A small-molecule ligand and the protein it binds are described below.
Small molecule (SMILES): CC(=O)N[C@H]1[C@H]([C@H](O)[C@H](O)CO)O[C@@](O)(C(=O)O)C[C@@H]1O

Sequence of chain 19.A:
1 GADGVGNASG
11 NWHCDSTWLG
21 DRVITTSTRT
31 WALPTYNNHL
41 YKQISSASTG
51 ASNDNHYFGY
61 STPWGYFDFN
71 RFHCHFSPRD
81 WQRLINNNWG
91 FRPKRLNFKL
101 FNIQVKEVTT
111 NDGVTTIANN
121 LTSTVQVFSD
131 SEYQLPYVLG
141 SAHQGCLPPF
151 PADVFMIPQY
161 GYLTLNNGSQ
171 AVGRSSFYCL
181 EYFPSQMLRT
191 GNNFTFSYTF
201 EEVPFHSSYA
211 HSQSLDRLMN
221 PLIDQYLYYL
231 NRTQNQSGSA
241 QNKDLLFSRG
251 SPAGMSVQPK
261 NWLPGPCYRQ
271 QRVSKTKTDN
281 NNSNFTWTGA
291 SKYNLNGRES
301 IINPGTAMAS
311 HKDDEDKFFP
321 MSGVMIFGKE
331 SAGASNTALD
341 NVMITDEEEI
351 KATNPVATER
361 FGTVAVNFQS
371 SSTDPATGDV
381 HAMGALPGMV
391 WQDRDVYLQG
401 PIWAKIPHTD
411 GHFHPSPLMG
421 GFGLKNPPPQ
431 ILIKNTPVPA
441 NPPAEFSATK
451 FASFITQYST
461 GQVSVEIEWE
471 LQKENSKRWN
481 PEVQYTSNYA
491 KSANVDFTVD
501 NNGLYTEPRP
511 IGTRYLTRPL

Binding-site contacts:
Ligand atom C4 contacts residue ASN231 of chain 19.A at 3.5 Å.
Ligand atom O1A contacts residue ASN231 of chain 19.A at 2.7 Å (h-bond).
Ligand atom C11 contacts residue ASN55 of chain 4.A at 3.2 Å.
Ligand atom C2 contacts residue ASN231 of chain 19.A at 4.0 Å.
Ligand atom O2 contacts residue TRP287 of chain 4.A at 4.5 Å.
Ligand atom O2 contacts residue ARG232 of chain 19.A at 4.5 Å.
Ligand atom C2 contacts residue ASN284 of chain 4.A at 3.9 Å.
Ligand atom O1B contacts residue ARG232 of chain 19.A at 2.5 Å (salt-bridge).
Ligand atom O4 contacts residue ASN231 of chain 19.A at 4.2 Å.
Ligand atom C1 contacts residue ASN231 of chain 19.A at 3.6 Å.
Ligand atom C11 contacts residue SER256 of chain 19.A at 4.3 Å.
Ligand atom O2 contacts residue ASN231 of chain 19.A at 4.2 Å.
Ligand atom C3 contacts residue TRP287 of chain 4.A at 4.1 Å (hydrophobic).
Ligand atom O4 contacts residue TRP287 of chain 4.A at 4.1 Å.
Ligand atom O2 contacts residue ASN284 of chain 4.A at 3.0 Å (h-bond).
Ligand atom O10 contacts residue SER52 of chain 4.A at 4.4 Å.
Ligand atom C1 contacts residue ASN284 of chain 4.A at 3.8 Å.
Ligand atom O1A contacts residue ASN284 of chain 4.A at 4.5 Å.
Ligand atom O4 contacts residue VAL257 of chain 19.A at 3.1 Å.
Ligand atom C10 contacts residue SER256 of chain 19.A at 4.2 Å.
Ligand atom O10 contacts residue ASN55 of chain 4.A at 3.4 Å (h-bond).
Ligand atom O1A contacts residue ARG232 of chain 19.A at 3.5 Å.
Ligand atom C1 contacts residue ARG232 of chain 19.A at 3.6 Å.
Ligand atom C3 contacts residue ASN231 of chain 19.A at 3.9 Å.
Ligand atom O1A contacts residue THR286 of chain 4.A at 4.2 Å.
Ligand atom C11 contacts residue GLY254 of chain 19.A at 3.6 Å.
Ligand atom C3 contacts residue THR286 of chain 4.A at 3.5 Å.
Ligand atom O2 contacts residue THR286 of chain 4.A at 4.0 Å.
Ligand atom C5 contacts residue ASN231 of chain 19.A at 4.5 Å.
Ligand atom C10 contacts residue ASN55 of chain 4.A at 3.8 Å.
Ligand atom C11 contacts residue ALA253 of chain 19.A at 3.6 Å (hydrophobic).
Ligand atom C2 contacts residue THR286 of chain 4.A at 4.2 Å.
Ligand atom C4 contacts residue VAL257 of chain 19.A at 4.4 Å (hydrophobic).
Ligand atom O1B contacts residue ASN231 of chain 19.A at 4.3 Å.
Ligand atom O1B contacts residue ASN284 of chain 4.A at 3.7 Å.
Ligand atom O10 contacts residue SER256 of chain 19.A at 3.5 Å (h-bond).

Sequence of chain 4.A:
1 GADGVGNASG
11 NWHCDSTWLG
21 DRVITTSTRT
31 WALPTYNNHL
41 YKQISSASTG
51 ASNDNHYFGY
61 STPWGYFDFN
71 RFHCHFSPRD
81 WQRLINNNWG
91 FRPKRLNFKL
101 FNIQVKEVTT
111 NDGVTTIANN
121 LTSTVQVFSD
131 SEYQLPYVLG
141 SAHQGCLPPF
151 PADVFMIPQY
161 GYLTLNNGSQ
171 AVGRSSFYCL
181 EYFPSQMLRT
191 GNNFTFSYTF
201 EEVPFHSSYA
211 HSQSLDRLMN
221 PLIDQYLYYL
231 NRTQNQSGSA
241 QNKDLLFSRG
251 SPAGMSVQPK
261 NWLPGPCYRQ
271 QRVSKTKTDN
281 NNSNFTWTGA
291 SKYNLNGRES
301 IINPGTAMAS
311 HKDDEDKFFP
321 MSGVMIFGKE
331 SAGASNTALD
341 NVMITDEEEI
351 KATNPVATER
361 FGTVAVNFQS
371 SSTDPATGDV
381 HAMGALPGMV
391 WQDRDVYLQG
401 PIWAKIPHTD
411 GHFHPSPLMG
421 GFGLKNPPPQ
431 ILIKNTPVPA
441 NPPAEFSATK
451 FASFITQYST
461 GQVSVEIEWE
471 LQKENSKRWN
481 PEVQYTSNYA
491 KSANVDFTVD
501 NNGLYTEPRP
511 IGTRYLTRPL